Binding-site contacts:
Ligand atom C5' contacts residue HEM1 of chain 1.C at 2.9 Å.
Ligand atom S21 contacts residue ASP441 of chain 1.A at 3.7 Å.
Ligand atom C04 contacts residue PRO297 of chain 1.A at 3.6 Å (hydrophobic).
Ligand atom S01 contacts residue GLY318 of chain 1.A at 3.7 Å.
Ligand atom C15 contacts residue VAL299 of chain 1.A at 3.6 Å (hydrophobic).
Ligand atom N07 contacts residue GLU324 of chain 1.A at 2.6 Å (salt-bridge).
Ligand atom C34 contacts residue TYR438 of chain 1.A at 3.3 Å (hydrophobic).
Ligand atom O37 contacts residue TYR438 of chain 1.A at 3.8 Å.
Ligand atom C02 contacts residue HEM1 of chain 1.C at 3.5 Å.
Ligand atom C06 contacts residue GLU324 of chain 1.A at 3.5 Å.
Ligand atom C02 contacts residue SER317 of chain 1.A at 3.5 Å.
Ligand atom C11 contacts residue GLU324 of chain 1.A at 3.4 Å.
Ligand atom S21 contacts residue TRP207 of chain 1.A at 3.7 Å.
Ligand atom N08 contacts residue GLU324 of chain 1.A at 3.0 Å (salt-bridge).
Ligand atom C13 contacts residue VAL299 of chain 1.A at 3.8 Å (hydrophobic).
Ligand atom S21 contacts residue TRP443 of chain 1.A at 3.8 Å.
Ligand atom C12 contacts residue GLU324 of chain 1.A at 3.6 Å.
Ligand atom C16 contacts residue HEM1 of chain 1.C at 3.6 Å.
Ligand atom C24 contacts residue SER209 of chain 1.A at 3.6 Å.
Ligand atom S01 contacts residue HEM1 of chain 1.C at 3.3 Å.
Ligand atom C14 contacts residue VAL299 of chain 1.A at 3.4 Å (hydrophobic).
Ligand atom C31 contacts residue ASN301 of chain 1.A at 3.2 Å.
Ligand atom C36 contacts residue ASN301 of chain 1.A at 3.3 Å.
Ligand atom C11 contacts residue HEM1 of chain 1.C at 3.8 Å.
Ligand atom C02 contacts residue PHE316 of chain 1.A at 3.6 Å (hydrophobic).
Ligand atom C04 contacts residue VAL299 of chain 1.A at 3.8 Å (hydrophobic).
Ligand atom C5' contacts residue TYR438 of chain 1.A at 3.5 Å (hydrophobic).
Ligand atom N27 contacts residue ASP441 of chain 1.A at 3.5 Å (salt-bridge).
Ligand atom N08 contacts residue TRP319 of chain 1.A at 3.0 Å (h-bond).
Ligand atom N1' contacts residue HEM1 of chain 1.C at 3.7 Å.
Ligand atom C23 contacts residue SER209 of chain 1.A at 3.6 Å.
Ligand atom C02 contacts residue GLY318 of chain 1.A at 3.1 Å.
Ligand atom C03 contacts residue PHE316 of chain 1.A at 3.5 Å (hydrophobic).
Ligand atom C22 contacts residue SER209 of chain 1.A at 3.5 Å.
Ligand atom C22 contacts residue TRP207 of chain 1.A at 3.4 Å (hydrophobic).
Ligand atom O17 contacts residue VAL299 of chain 1.A at 3.6 Å.
Ligand atom N08 contacts residue PRO297 of chain 1.A at 3.8 Å.
Ligand atom C4' contacts residue TYR438 of chain 1.A at 3.4 Å (hydrophobic).
Ligand atom N27 contacts residue ASN301 of chain 1.A at 3.2 Å (h-bond).
Ligand atom C03 contacts residue PRO297 of chain 1.A at 3.5 Å (hydrophobic).

This protein binds this small molecule.
Small molecule (SMILES): [H]/N=C(\Nc1cccc(O[C@H]2CN[C@H](COc3ccc(N=C(N)c4cccs4)cc3)C2)c1)c1cccs1

Sequence of chain 1.A:
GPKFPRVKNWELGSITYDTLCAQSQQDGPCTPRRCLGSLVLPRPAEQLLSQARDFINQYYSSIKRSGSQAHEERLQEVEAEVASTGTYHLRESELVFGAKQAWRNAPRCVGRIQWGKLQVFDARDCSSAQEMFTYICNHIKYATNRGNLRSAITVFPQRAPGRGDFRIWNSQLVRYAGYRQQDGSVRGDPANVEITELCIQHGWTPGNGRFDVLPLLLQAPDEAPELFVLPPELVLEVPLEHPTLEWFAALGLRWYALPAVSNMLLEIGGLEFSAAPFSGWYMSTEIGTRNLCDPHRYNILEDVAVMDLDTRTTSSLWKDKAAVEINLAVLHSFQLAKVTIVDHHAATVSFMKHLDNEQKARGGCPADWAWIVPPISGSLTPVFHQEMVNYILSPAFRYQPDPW